Binding-site contacts:
Ligand atom O5 contacts residue ASN332 of chain 1.B at 2.3 Å (h-bond).
Ligand atom O4 contacts residue NAG2 of chain 1.KA at 3.5 Å.
Ligand atom O7 contacts residue NAG1 of chain 1.KA at 3.1 Å (h-bond).
Ligand atom N2 contacts residue SER333 of chain 1.B at 3.8 Å.
Ligand atom O3 contacts residue NAG1 of chain 1.KA at 4.4 Å.
Ligand atom C1 contacts residue SER357 of chain 1.B at 4.0 Å.
Ligand atom C7 contacts residue ASN332 of chain 1.B at 3.5 Å.
Ligand atom O5 contacts residue NAG1 of chain 1.KA at 4.2 Å.
Ligand atom O6 contacts residue NAG1 of chain 1.LA at 4.0 Å.
Ligand atom C2 contacts residue ASN332 of chain 1.B at 2.2 Å.
Ligand atom C4 contacts residue ASN332 of chain 1.B at 4.1 Å.
Ligand atom O5 contacts residue NAG2 of chain 1.KA at 4.5 Å.
Ligand atom C6 contacts residue NAG2 of chain 1.KA at 4.0 Å.
Ligand atom C7 contacts residue NAG1 of chain 1.KA at 4.3 Å.
Ligand atom C3 contacts residue ASN332 of chain 1.B at 3.6 Å.
Ligand atom C8 contacts residue THR341 of chain 1.B at 4.0 Å.
Ligand atom C5 contacts residue ASN332 of chain 1.B at 3.6 Å.
Ligand atom C3 contacts residue NAG2 of chain 1.KA at 4.2 Å.
Ligand atom N2 contacts residue SER357 of chain 1.B at 4.3 Å.
Ligand atom C7 contacts residue SER333 of chain 1.B at 4.2 Å.
Ligand atom C2 contacts residue SER357 of chain 1.B at 4.0 Å.
Ligand atom O6 contacts residue ARG113 of chain 1.B at 4.4 Å.
Ligand atom O7 contacts residue ASN355 of chain 1.B at 4.2 Å.
Ligand atom C4 contacts residue NAG2 of chain 1.KA at 4.2 Å.
Ligand atom N2 contacts residue ASN332 of chain 1.B at 2.7 Å (h-bond).
Ligand atom C5 contacts residue NAG1 of chain 1.KA at 4.0 Å.
Ligand atom C8 contacts residue SER333 of chain 1.B at 3.6 Å.
Ligand atom O5 contacts residue SER357 of chain 1.B at 4.4 Å.
Ligand atom C7 contacts residue SER357 of chain 1.B at 4.2 Å.
Ligand atom O7 contacts residue ASN332 of chain 1.B at 3.8 Å.
Ligand atom C5 contacts residue NAG2 of chain 1.KA at 3.9 Å.
Ligand atom O7 contacts residue SER357 of chain 1.B at 3.8 Å.
Ligand atom C1 contacts residue ASN332 of chain 1.B at 1.4 Å.
Ligand atom C6 contacts residue NAG1 of chain 1.KA at 3.9 Å.
Ligand atom O6 contacts residue NAG2 of chain 1.KA at 3.5 Å (h-bond).

Sequence of chain 1.B:
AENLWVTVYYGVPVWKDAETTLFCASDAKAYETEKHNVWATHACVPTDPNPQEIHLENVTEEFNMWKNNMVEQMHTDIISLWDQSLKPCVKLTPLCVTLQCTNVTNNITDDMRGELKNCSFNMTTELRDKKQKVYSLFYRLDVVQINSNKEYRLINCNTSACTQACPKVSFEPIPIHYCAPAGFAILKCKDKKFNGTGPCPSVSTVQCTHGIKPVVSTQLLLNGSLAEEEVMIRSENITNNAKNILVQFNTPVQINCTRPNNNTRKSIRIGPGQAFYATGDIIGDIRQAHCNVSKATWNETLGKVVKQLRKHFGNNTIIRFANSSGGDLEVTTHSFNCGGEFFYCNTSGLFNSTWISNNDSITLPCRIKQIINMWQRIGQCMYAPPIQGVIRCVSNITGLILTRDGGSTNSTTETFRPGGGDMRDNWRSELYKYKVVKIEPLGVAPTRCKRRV

The small molecule below binds the protein below.
Small molecule (SMILES): CC(=O)N[C@H]1[C@H](O[C@H]2[C@H](O)[C@@H](NC(C)=O)CO[C@@H]2CO)O[C@H](CO)[C@@H](O[C@@H]2O[C@H](CO)[C@@H](O)[C@H](O)[C@@H]2O)[C@@H]1O